Sequence of chain 1.F:
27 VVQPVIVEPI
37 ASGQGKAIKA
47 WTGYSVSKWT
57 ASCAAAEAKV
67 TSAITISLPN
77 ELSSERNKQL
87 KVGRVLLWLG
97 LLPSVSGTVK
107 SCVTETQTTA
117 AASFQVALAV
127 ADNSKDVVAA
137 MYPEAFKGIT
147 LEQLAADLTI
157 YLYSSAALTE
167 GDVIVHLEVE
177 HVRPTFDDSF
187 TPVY

Binding-site contacts:
Ligand atom N9 contacts residue GLU140 of chain 1.F at 4.1 Å.
Ligand atom C8 contacts residue TRP47 of chain 1.F at 3.6 Å (hydrophobic).
Ligand atom C1' contacts residue LYS143 of chain 1.F at 3.2 Å.
Ligand atom N9 contacts residue LYS143 of chain 1.F at 3.2 Å (salt-bridge).
Ligand atom N1 contacts residue TRP47 of chain 1.F at 3.7 Å.
Ligand atom N6 contacts residue TRP47 of chain 1.F at 4.2 Å.
Ligand atom O4' contacts residue LYS143 of chain 1.F at 4.2 Å.
Ligand atom O3' contacts residue GLU140 of chain 1.F at 4.4 Å.
Ligand atom N7 contacts residue LYS143 of chain 1.F at 3.8 Å.
Ligand atom C1' contacts residue GLU140 of chain 1.F at 2.7 Å.
Ligand atom O4' contacts residue GLU140 of chain 1.F at 3.0 Å (salt-bridge).
Ligand atom C1' contacts residue TRP47 of chain 1.F at 3.7 Å (hydrophobic).
Ligand atom N7 contacts residue TRP47 of chain 1.F at 3.6 Å.
Ligand atom C2 contacts residue TRP47 of chain 1.F at 3.4 Å (hydrophobic).
Ligand atom C2' contacts residue GLU140 of chain 1.F at 3.0 Å.
Ligand atom C4' contacts residue GLU140 of chain 1.F at 3.4 Å.
Ligand atom N9 contacts residue TRP47 of chain 1.F at 3.3 Å.
Ligand atom O4' contacts residue LYS143 of chain 1.F at 4.4 Å.
Ligand atom C6 contacts residue TRP47 of chain 1.F at 3.7 Å (hydrophobic).
Ligand atom C5 contacts residue TRP47 of chain 1.F at 3.8 Å (hydrophobic).
Ligand atom C8 contacts residue LYS143 of chain 1.F at 2.7 Å.
Ligand atom C2' contacts residue LYS143 of chain 1.F at 3.7 Å.
Ligand atom C5' contacts residue ARG90 of chain 1.F at 4.3 Å.
Ligand atom C4 contacts residue TRP47 of chain 1.F at 3.3 Å (hydrophobic).
Ligand atom N3 contacts residue TRP47 of chain 1.F at 3.4 Å.
Ligand atom C3' contacts residue GLU140 of chain 1.F at 3.8 Å.
Ligand atom O2' contacts residue GLU140 of chain 1.F at 2.3 Å (salt-bridge).
Ligand atom O4' contacts residue TRP47 of chain 1.F at 3.4 Å.
Ligand atom O2' contacts residue LYS143 of chain 1.F at 3.8 Å.

A small-molecule ligand and the protein it binds are described below.
Small molecule (SMILES): Nc1ncnc2c1ncn2[C@@H]1O[C@H]([C@@H]2O[C@@H]3[C@H](O[P](=O)(O)O2)[C@@H](CO[P](=O)(O)O[C@H]2[C@@H](O)[C@H](n4cnc5c(N)ncnc54)O[C@@H]2COP(=O)=O)O[C@H]3n2ccc(=O)[nH]c2=O)[C@@H](O[P](=O)(O)OC[C@H]2O[C@@H](n3ccc(=O)[nH]c3=O)[C@H](O)[C@@H]2O)[C@H]1O